A small-molecule ligand and the protein it binds are described below.
Small molecule (SMILES): OC[C@H]1O[C@@H](O)[C@H](O)[C@@H](O)[C@@H]1O

Sequence of chain 1.A:
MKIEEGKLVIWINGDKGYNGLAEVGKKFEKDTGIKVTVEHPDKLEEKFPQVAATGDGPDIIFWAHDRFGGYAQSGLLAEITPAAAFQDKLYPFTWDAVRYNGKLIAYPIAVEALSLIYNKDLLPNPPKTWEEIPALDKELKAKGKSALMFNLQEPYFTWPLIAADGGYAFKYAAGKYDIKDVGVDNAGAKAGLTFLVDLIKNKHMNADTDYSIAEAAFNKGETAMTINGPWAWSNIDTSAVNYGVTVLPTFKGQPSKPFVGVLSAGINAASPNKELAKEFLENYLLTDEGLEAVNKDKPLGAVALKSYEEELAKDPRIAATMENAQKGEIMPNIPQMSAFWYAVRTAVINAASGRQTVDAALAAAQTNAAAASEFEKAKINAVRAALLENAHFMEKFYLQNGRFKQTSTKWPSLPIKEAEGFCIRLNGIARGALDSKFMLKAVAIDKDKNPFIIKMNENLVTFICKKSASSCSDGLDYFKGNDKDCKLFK

Binding-site contacts:
Ligand atom C4 contacts residue GLC3 of chain 1.B at 3.9 Å.
Ligand atom O5 contacts residue GLU46 of chain 1.A at 3.4 Å (salt-bridge).
Ligand atom C1 contacts residue GLU45 of chain 1.A at 3.8 Å.
Ligand atom C1 contacts residue LYS43 of chain 1.A at 4.4 Å.
Ligand atom C6 contacts residue ARG345 of chain 1.A at 4.2 Å.
Ligand atom C1 contacts residue GLU46 of chain 1.A at 2.7 Å.
Ligand atom O2 contacts residue LYS43 of chain 1.A at 4.3 Å.
Ligand atom C3 contacts residue GLC3 of chain 1.B at 3.6 Å.
Ligand atom O4 contacts residue LYS43 of chain 1.A at 4.0 Å.
Ligand atom C2 contacts residue GLU45 of chain 1.A at 3.6 Å.
Ligand atom C6 contacts residue TYR342 of chain 1.A at 4.4 Å (hydrophobic).
Ligand atom C5 contacts residue ARG345 of chain 1.A at 4.1 Å.
Ligand atom C3 contacts residue GLU154 of chain 1.A at 4.5 Å.
Ligand atom O5 contacts residue TYR342 of chain 1.A at 3.5 Å.
Ligand atom C3 contacts residue LYS43 of chain 1.A at 3.4 Å.
Ligand atom C2 contacts residue GLU46 of chain 1.A at 3.8 Å.
Ligand atom O2 contacts residue GLU45 of chain 1.A at 2.5 Å (salt-bridge).
Ligand atom O6 contacts residue ARG345 of chain 1.A at 3.3 Å.
Ligand atom C6 contacts residue GLC3 of chain 1.B at 4.3 Å.
Ligand atom C5 contacts residue GLC3 of chain 1.B at 3.1 Å.
Ligand atom C4 contacts residue LYS43 of chain 1.A at 3.6 Å.
Ligand atom C5 contacts residue TYR342 of chain 1.A at 4.5 Å (hydrophobic).
Ligand atom O6 contacts residue TYR342 of chain 1.A at 3.7 Å.
Ligand atom C1 contacts residue GLC3 of chain 1.B at 2.7 Å.
Ligand atom C2 contacts residue GLC3 of chain 1.B at 3.1 Å.
Ligand atom O4 contacts residue ARG345 of chain 1.A at 3.7 Å.
Ligand atom O2 contacts residue GLU46 of chain 1.A at 4.4 Å.
Ligand atom O6 contacts residue GLC3 of chain 1.B at 4.0 Å.
Ligand atom C1 contacts residue TYR342 of chain 1.A at 4.3 Å (hydrophobic).
Ligand atom C2 contacts residue LYS43 of chain 1.A at 3.6 Å.
Ligand atom O4 contacts residue GLU154 of chain 1.A at 4.5 Å.
Ligand atom O3 contacts residue LYS43 of chain 1.A at 2.5 Å (salt-bridge).
Ligand atom O5 contacts residue GLC3 of chain 1.B at 2.1 Å (h-bond).
Ligand atom O2 contacts residue GLC3 of chain 1.B at 2.9 Å (h-bond).